Binding-site contacts:
Ligand atom C31 contacts residue ILE367 of chain 1.A at 3.7 Å (hydrophobic).
Ligand atom C57 contacts residue PHE69 of chain 1.B at 3.6 Å (hydrophobic).
Ligand atom C19 contacts residue TRP371 of chain 1.A at 4.2 Å (hydrophobic).
Ligand atom C18 contacts residue PHE69 of chain 1.B at 4.1 Å (hydrophobic).
Ligand atom C37 contacts residue TRP79 of chain 1.B at 3.6 Å (hydrophobic).
Ligand atom C19 contacts residue LEU75 of chain 1.B at 3.5 Å (hydrophobic).
Ligand atom C28 contacts residue ALA368 of chain 1.A at 4.3 Å (hydrophobic).
Ligand atom C57 contacts residue ASN72 of chain 1.B at 4.1 Å.
Ligand atom O61 contacts residue HIS71 of chain 1.B at 2.9 Å (h-bond).
Ligand atom C28 contacts residue ILE367 of chain 1.A at 4.2 Å (hydrophobic).
Ligand atom O5 contacts residue PHE69 of chain 1.B at 4.1 Å.
Ligand atom C37 contacts residue LEU50 of chain 1.B at 4.1 Å (hydrophobic).
Ligand atom C6 contacts residue ASN72 of chain 1.B at 3.7 Å.
Ligand atom C18 contacts residue ASN72 of chain 1.B at 3.7 Å.
Ligand atom C1 contacts residue ASN72 of chain 1.B at 4.2 Å.
Ligand atom C31 contacts residue PHE364 of chain 1.A at 4.1 Å (hydrophobic).
Ligand atom C37 contacts residue PHE364 of chain 1.A at 3.8 Å (hydrophobic).
Ligand atom C4 contacts residue ASN72 of chain 1.B at 4.0 Å.
Ligand atom C43 contacts residue LEU75 of chain 1.B at 4.1 Å (hydrophobic).
Ligand atom C40 contacts residue PHE364 of chain 1.A at 3.7 Å (hydrophobic).
Ligand atom C25 contacts residue TRP371 of chain 1.A at 4.0 Å (hydrophobic).
Ligand atom C18 contacts residue TRP371 of chain 1.A at 4.1 Å (hydrophobic).
Ligand atom C43 contacts residue PHE364 of chain 1.A at 4.0 Å (hydrophobic).
Ligand atom C40 contacts residue LEU50 of chain 1.B at 3.8 Å (hydrophobic).
Ligand atom O16 contacts residue ASN72 of chain 1.B at 3.3 Å (h-bond).
Ligand atom C4 contacts residue PHE69 of chain 1.B at 3.8 Å (hydrophobic).
Ligand atom C57 contacts residue HIS71 of chain 1.B at 3.2 Å.
Ligand atom C22 contacts residue TRP371 of chain 1.A at 3.3 Å (hydrophobic).
Ligand atom C25 contacts residue LEU75 of chain 1.B at 3.6 Å (hydrophobic).
Ligand atom C18 contacts residue LEU75 of chain 1.B at 4.2 Å (hydrophobic).
Ligand atom C22 contacts residue LEU75 of chain 1.B at 4.2 Å (hydrophobic).
Ligand atom C34 contacts residue LEU50 of chain 1.B at 3.8 Å (hydrophobic).
Ligand atom C28 contacts residue TRP371 of chain 1.A at 3.5 Å (hydrophobic).
Ligand atom C25 contacts residue ALA368 of chain 1.A at 4.0 Å (hydrophobic).
Ligand atom C40 contacts residue PHE46 of chain 1.B at 3.9 Å (hydrophobic).
Ligand atom C31 contacts residue ALA368 of chain 1.A at 4.0 Å (hydrophobic).
Ligand atom C43 contacts residue TRP79 of chain 1.B at 3.6 Å (hydrophobic).
Ligand atom O5 contacts residue ASN72 of chain 1.B at 3.0 Å (h-bond).
Ligand atom C6 contacts residue PHE69 of chain 1.B at 4.2 Å (hydrophobic).
Ligand atom O61 contacts residue ASN72 of chain 1.B at 3.2 Å (h-bond).

Sequence of chain 1.B:
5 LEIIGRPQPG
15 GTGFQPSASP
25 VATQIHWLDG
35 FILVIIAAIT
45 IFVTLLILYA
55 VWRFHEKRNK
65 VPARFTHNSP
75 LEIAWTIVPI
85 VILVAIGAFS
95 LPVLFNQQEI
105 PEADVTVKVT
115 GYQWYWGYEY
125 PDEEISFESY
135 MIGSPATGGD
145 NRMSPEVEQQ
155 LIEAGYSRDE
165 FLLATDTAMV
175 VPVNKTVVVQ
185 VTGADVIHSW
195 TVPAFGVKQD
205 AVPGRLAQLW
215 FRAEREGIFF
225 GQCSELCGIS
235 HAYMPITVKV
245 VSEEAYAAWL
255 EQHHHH

Sequence of chain 1.A:
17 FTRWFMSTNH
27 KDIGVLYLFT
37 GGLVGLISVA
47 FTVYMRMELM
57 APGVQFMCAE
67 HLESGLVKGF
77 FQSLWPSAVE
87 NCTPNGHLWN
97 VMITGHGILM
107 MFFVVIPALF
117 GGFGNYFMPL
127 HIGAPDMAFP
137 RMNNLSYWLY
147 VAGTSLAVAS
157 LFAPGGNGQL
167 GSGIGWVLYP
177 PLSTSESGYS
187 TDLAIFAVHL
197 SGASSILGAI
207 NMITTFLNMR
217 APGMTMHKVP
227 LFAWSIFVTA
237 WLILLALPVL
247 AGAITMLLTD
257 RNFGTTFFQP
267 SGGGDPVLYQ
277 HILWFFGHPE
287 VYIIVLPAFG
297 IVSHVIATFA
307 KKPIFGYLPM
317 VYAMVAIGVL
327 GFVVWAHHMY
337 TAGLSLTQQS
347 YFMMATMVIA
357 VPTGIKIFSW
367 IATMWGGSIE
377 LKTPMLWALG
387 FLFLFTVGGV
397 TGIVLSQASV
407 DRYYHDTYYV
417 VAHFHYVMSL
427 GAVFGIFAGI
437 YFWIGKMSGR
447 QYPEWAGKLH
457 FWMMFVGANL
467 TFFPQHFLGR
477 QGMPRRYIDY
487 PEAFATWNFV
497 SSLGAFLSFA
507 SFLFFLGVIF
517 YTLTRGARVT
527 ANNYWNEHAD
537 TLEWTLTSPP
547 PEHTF

A small-molecule ligand and the protein it binds are described below.
Small molecule (SMILES): CCCCCCCCCCO[C@@H]1O[C@H](CO)[C@@H](O[C@H]2O[C@H](CO)[C@@H](O)[C@H](O)[C@H]2O)[C@H](O)[C@H]1O